Sequence of chain 1.C:
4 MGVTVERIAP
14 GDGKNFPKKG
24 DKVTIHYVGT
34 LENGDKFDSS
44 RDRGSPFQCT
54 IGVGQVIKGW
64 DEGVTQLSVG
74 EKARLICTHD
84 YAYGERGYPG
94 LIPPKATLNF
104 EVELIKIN

This protein binds this small molecule.
Small molecule (SMILES): C=CC[C@@H]1/C=C(\C)C[C@H](C)C[C@H](OC)[C@H]2O[C@@](O)(C(=O)C(=O)N3CCCC[C@H]3C(=O)O[C@H](/C(C)=C/[C@@H]3CC[C@@H](O)[C@H](OC)C3)[C@H](C)[C@@H](O)CC1=O)[C@H](C)C[C@@H]2OC

Binding-site contacts:
Ligand atom C4 contacts residue TRP63 of chain 1.C at 3.7 Å (hydrophobic).
Ligand atom C35 contacts residue TYR86 of chain 1.C at 3.7 Å (hydrophobic).
Ligand atom C41 contacts residue PHE50 of chain 1.C at 3.6 Å (hydrophobic).
Ligand atom C43 contacts residue TYR91 of chain 1.C at 3.5 Å (hydrophobic).
Ligand atom C45 contacts residue TYR86 of chain 1.C at 3.4 Å (hydrophobic).
Ligand atom C45 contacts residue ALA85 of chain 1.C at 3.6 Å (hydrophobic).
Ligand atom C27 contacts residue TYR86 of chain 1.C at 3.8 Å (hydrophobic).
Ligand atom C42 contacts residue TYR86 of chain 1.C at 3.4 Å (hydrophobic).
Ligand atom O4 contacts residue ASP41 of chain 1.C at 3.8 Å.
Ligand atom O2 contacts residue ILE60 of chain 1.C at 3.1 Å (h-bond).
Ligand atom C8 contacts residue TYR86 of chain 1.C at 3.4 Å (hydrophobic).
Ligand atom O3 contacts residue PHE103 of chain 1.C at 3.7 Å.
Ligand atom C10 contacts residue ASP41 of chain 1.C at 3.7 Å.
Ligand atom C1 contacts residue TYR86 of chain 1.C at 3.4 Å (hydrophobic).
Ligand atom N7 contacts residue TYR86 of chain 1.C at 3.8 Å.
Ligand atom C6 contacts residue TYR30 of chain 1.C at 3.6 Å (hydrophobic).
Ligand atom C2 contacts residue TYR86 of chain 1.C at 3.5 Å (hydrophobic).
Ligand atom C5 contacts residue TRP63 of chain 1.C at 3.8 Å (hydrophobic).
Ligand atom C36 contacts residue ARG46 of chain 1.C at 3.8 Å.
Ligand atom O3 contacts residue TYR86 of chain 1.C at 2.5 Å (h-bond).
Ligand atom C44 contacts residue ASP41 of chain 1.C at 3.4 Å.
Ligand atom O5 contacts residue ASP41 of chain 1.C at 3.2 Å (salt-bridge).
Ligand atom O1 contacts residue TYR86 of chain 1.C at 3.6 Å (h-bond).
Ligand atom O5 contacts residue TYR30 of chain 1.C at 3.5 Å (h-bond).
Ligand atom O6 contacts residue ASP41 of chain 1.C at 3.2 Å (salt-bridge).
Ligand atom O2 contacts residue VAL59 of chain 1.C at 3.3 Å.
Ligand atom O4 contacts residue PHE40 of chain 1.C at 3.4 Å.
Ligand atom O4 contacts residue TYR30 of chain 1.C at 3.2 Å.
Ligand atom O4 contacts residue PHE103 of chain 1.C at 3.5 Å.
Ligand atom O6 contacts residue PHE40 of chain 1.C at 3.7 Å.
Ligand atom C15 contacts residue ASP41 of chain 1.C at 3.8 Å.
Ligand atom C5 contacts residue TYR30 of chain 1.C at 3.9 Å (hydrophobic).
Ligand atom C35 contacts residue LEU94 of chain 1.C at 3.9 Å (hydrophobic).
Ligand atom C30 contacts residue TYR86 of chain 1.C at 4.0 Å (hydrophobic).
Ligand atom C44 contacts residue ARG46 of chain 1.C at 3.6 Å.
Ligand atom C11 contacts residue TYR86 of chain 1.C at 3.6 Å (hydrophobic).
Ligand atom C14 contacts residue ASP41 of chain 1.C at 3.6 Å.
Ligand atom C4 contacts residue PHE50 of chain 1.C at 3.8 Å (hydrophobic).
Ligand atom C36 contacts residue PHE50 of chain 1.C at 3.8 Å (hydrophobic).
Ligand atom C3 contacts residue TRP63 of chain 1.C at 3.6 Å (hydrophobic).